Sequence of chain 1.A:
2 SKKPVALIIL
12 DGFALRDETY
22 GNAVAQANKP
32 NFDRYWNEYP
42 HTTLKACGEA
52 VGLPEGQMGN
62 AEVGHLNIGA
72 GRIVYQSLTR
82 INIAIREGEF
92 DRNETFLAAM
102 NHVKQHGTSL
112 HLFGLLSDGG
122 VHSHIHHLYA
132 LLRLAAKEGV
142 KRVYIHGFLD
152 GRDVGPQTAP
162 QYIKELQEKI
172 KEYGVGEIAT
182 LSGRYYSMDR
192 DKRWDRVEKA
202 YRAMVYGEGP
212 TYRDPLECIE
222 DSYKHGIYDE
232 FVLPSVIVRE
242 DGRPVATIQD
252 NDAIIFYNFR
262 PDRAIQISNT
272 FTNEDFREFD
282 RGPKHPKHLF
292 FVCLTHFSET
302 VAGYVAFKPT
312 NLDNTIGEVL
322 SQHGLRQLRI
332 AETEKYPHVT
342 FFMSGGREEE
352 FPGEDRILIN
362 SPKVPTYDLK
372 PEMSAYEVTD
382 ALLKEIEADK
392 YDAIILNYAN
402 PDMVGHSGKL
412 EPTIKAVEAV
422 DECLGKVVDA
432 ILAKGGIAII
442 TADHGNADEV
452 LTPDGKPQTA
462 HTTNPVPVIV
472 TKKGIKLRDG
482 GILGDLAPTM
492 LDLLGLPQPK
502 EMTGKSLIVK

A protein and the small-molecule ligand that binds it are described below.
Small molecule (SMILES): O=C(O)[C@@H](CO)OP(=O)(O)O

Binding-site contacts:
Ligand atom O3 contacts residue ARG185 of chain 1.A at 2.8 Å (salt-bridge).
Ligand atom O4P contacts residue HIS462 of chain 1.A at 3.6 Å.
Ligand atom C2 contacts residue ARG261 of chain 1.A at 3.9 Å.
Ligand atom O2P contacts residue ARG261 of chain 1.A at 2.8 Å (salt-bridge).
Ligand atom C1 contacts residue ARG264 of chain 1.A at 3.4 Å.
Ligand atom O3P contacts residue ASN61 of chain 1.A at 3.2 Å.
Ligand atom O4P contacts residue MN1 of chain 1.B at 2.2 Å.
Ligand atom O2P contacts residue ALA62 of chain 1.A at 3.4 Å.
Ligand atom O4P contacts residue LYS336 of chain 1.A at 2.7 Å (salt-bridge).
Ligand atom O2P contacts residue LYS336 of chain 1.A at 2.9 Å (salt-bridge).
Ligand atom O3 contacts residue ASP154 of chain 1.A at 2.6 Å (salt-bridge).
Ligand atom P contacts residue ALA62 of chain 1.A at 3.7 Å.
Ligand atom O3P contacts residue HIS462 of chain 1.A at 3.4 Å.
Ligand atom O2 contacts residue ARG261 of chain 1.A at 3.4 Å (salt-bridge).
Ligand atom O4P contacts residue ASP403 of chain 1.A at 3.0 Å (salt-bridge).
Ligand atom O1P contacts residue HIS462 of chain 1.A at 3.6 Å.
Ligand atom C1 contacts residue ARG191 of chain 1.A at 3.3 Å.
Ligand atom O4P contacts residue HIS445 of chain 1.A at 3.4 Å (h-bond).
Ligand atom O3 contacts residue HIS123 of chain 1.A at 3.1 Å (h-bond).
Ligand atom O1P contacts residue HIS407 of chain 1.A at 3.4 Å (h-bond).
Ligand atom P contacts residue ARG261 of chain 1.A at 3.7 Å.
Ligand atom O2 contacts residue ARG191 of chain 1.A at 2.8 Å (salt-bridge).
Ligand atom C1 contacts residue HIS123 of chain 1.A at 3.6 Å.
Ligand atom C2 contacts residue MN1 of chain 1.B at 3.9 Å.
Ligand atom C2 contacts residue HIS123 of chain 1.A at 3.8 Å.
Ligand atom O2 contacts residue ARG264 of chain 1.A at 2.8 Å (salt-bridge).
Ligand atom O1P contacts residue MN1 of chain 1.B at 2.5 Å.
Ligand atom P contacts residue LYS336 of chain 1.A at 3.4 Å.
Ligand atom P contacts residue MN1 of chain 1.B at 2.9 Å.
Ligand atom O2 contacts residue HIS123 of chain 1.A at 2.9 Å (h-bond).
Ligand atom O1 contacts residue ARG153 of chain 1.A at 3.0 Å (salt-bridge).
Ligand atom C3 contacts residue ASP154 of chain 1.A at 3.0 Å.
Ligand atom O1 contacts residue ARG264 of chain 1.A at 3.1 Å (salt-bridge).
Ligand atom O3P contacts residue ALA62 of chain 1.A at 2.9 Å (h-bond).
Ligand atom P contacts residue HIS462 of chain 1.A at 3.8 Å.
Ligand atom O3P contacts residue ARG261 of chain 1.A at 2.9 Å (salt-bridge).
Ligand atom O2P contacts residue ARG191 of chain 1.A at 3.2 Å (salt-bridge).
Ligand atom O1 contacts residue ARG191 of chain 1.A at 3.6 Å.
Ligand atom O4P contacts residue ALA62 of chain 1.A at 3.6 Å.
Ligand atom O3P contacts residue MN1 of chain 1.B at 3.7 Å.